Sequence of chain 1.C:
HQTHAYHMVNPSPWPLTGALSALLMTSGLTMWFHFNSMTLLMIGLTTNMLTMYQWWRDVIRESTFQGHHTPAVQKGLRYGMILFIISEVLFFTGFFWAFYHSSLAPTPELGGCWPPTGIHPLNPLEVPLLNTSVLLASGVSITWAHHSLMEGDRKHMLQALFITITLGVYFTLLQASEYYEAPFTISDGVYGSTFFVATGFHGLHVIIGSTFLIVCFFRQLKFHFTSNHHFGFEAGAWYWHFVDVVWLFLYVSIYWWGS

Sequence of chain 1.J:
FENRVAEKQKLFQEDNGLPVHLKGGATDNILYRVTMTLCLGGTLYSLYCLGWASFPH

This protein binds this small molecule.
Small molecule (SMILES): C[C@H](CCC(=O)O)[C@H]1CC[C@H]2[C@@H]3[C@H](O)C[C@@H]4C[C@H](O)CC[C@]4(C)[C@H]3C[C@H](O)[C@]12C

Binding-site contacts:
Ligand atom C7 contacts residue GLN161 of chain 1.C at 4.4 Å.
Ligand atom C16 contacts residue LYS157 of chain 1.C at 4.4 Å.
Ligand atom C16 contacts residue LEU160 of chain 1.C at 4.2 Å (hydrophobic).
Ligand atom C22 contacts residue LEU160 of chain 1.C at 4.3 Å (hydrophobic).
Ligand atom C19 contacts residue PHE219 of chain 1.C at 4.2 Å (hydrophobic).
Ligand atom C6 contacts residue PHE164 of chain 1.C at 3.4 Å (hydrophobic).
Ligand atom O26 contacts residue ARG156 of chain 1.C at 3.1 Å (salt-bridge).
Ligand atom C4 contacts residue PHE164 of chain 1.C at 4.4 Å (hydrophobic).
Ligand atom C23 contacts residue ARG156 of chain 1.C at 4.1 Å.
Ligand atom O25 contacts residue PHE1 of chain 1.J at 2.8 Å (h-bond).
Ligand atom C5 contacts residue PHE164 of chain 1.C at 3.8 Å (hydrophobic).
Ligand atom C24 contacts residue ARG156 of chain 1.C at 3.3 Å.
Ligand atom C18 contacts residue LEU160 of chain 1.C at 4.4 Å (hydrophobic).
Ligand atom O25 contacts residue PHE225 of chain 1.C at 4.3 Å.
Ligand atom O25 contacts residue ARG156 of chain 1.C at 2.9 Å (salt-bridge).
Ligand atom C15 contacts residue LYS157 of chain 1.C at 4.2 Å.
Ligand atom C18 contacts residue LEU223 of chain 1.C at 4.1 Å (hydrophobic).
Ligand atom C19 contacts residue PHE164 of chain 1.C at 3.8 Å (hydrophobic).
Ligand atom C7 contacts residue LEU160 of chain 1.C at 4.3 Å (hydrophobic).
Ligand atom O7 contacts residue GLN161 of chain 1.C at 4.5 Å.
Ligand atom C15 contacts residue LEU160 of chain 1.C at 3.9 Å (hydrophobic).
Ligand atom C23 contacts residue PHE1 of chain 1.J at 3.6 Å (hydrophobic).
Ligand atom C24 contacts residue PHE1 of chain 1.J at 3.7 Å (hydrophobic).